A small-molecule ligand and the protein it binds are described below.
Small molecule (SMILES): CNC(=S)c1cccnc1

Sequence of chain 1.B:
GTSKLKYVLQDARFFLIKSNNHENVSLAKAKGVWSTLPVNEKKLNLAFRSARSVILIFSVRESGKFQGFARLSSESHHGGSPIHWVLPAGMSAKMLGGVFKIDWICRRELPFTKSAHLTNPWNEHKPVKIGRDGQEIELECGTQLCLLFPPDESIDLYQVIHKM

Binding-site contacts:
Ligand atom C07 contacts residue THR53 of chain 1.B at 4.1 Å.
Ligand atom N06 contacts residue ASP150 of chain 1.B at 3.4 Å (salt-bridge).
Ligand atom C03 contacts residue TRP51 of chain 1.B at 4.2 Å (hydrophobic).
Ligand atom N06 contacts residue THR53 of chain 1.B at 3.4 Å (h-bond).
Ligand atom C07 contacts residue LEU113 of chain 1.B at 4.4 Å (hydrophobic).
Ligand atom N02 contacts residue TRP51 of chain 1.B at 3.8 Å.
Ligand atom N02 contacts residue SER52 of chain 1.B at 2.8 Å (h-bond).
Ligand atom C09 contacts residue LEU113 of chain 1.B at 3.8 Å (hydrophobic).
Ligand atom N06 contacts residue LEU54 of chain 1.B at 3.9 Å.
Ligand atom C09 contacts residue PRO105 of chain 1.B at 4.2 Å (hydrophobic).
Ligand atom C07 contacts residue LEU54 of chain 1.B at 3.7 Å (hydrophobic).
Ligand atom C05 contacts residue ASP150 of chain 1.B at 4.4 Å.
Ligand atom C01 contacts residue TRP51 of chain 1.B at 3.8 Å (hydrophobic).
Ligand atom C01 contacts residue TRP102 of chain 1.B at 3.3 Å (hydrophobic).
Ligand atom C08 contacts residue LEU54 of chain 1.B at 4.0 Å (hydrophobic).
Ligand atom C01 contacts residue LEU113 of chain 1.B at 4.3 Å (hydrophobic).
Ligand atom C09 contacts residue MET108 of chain 1.B at 3.8 Å (hydrophobic).
Ligand atom C05 contacts residue LEU113 of chain 1.B at 4.0 Å (hydrophobic).
Ligand atom C04 contacts residue LEU113 of chain 1.B at 3.7 Å (hydrophobic).
Ligand atom C05 contacts residue TRP51 of chain 1.B at 3.9 Å (hydrophobic).
Ligand atom C08 contacts residue MET108 of chain 1.B at 3.9 Å (hydrophobic).
Ligand atom C05 contacts residue SER52 of chain 1.B at 3.2 Å.
Ligand atom C04 contacts residue SER52 of chain 1.B at 3.9 Å.
Ligand atom C05 contacts residue THR53 of chain 1.B at 3.8 Å.
Ligand atom N06 contacts residue LEU113 of chain 1.B at 4.3 Å.
Ligand atom N06 contacts residue SER52 of chain 1.B at 4.0 Å.
Ligand atom S10 contacts residue ASN41 of chain 1.B at 3.3 Å (h-bond).
Ligand atom S10 contacts residue VAL103 of chain 1.B at 4.5 Å.
Ligand atom C01 contacts residue SER52 of chain 1.B at 3.6 Å.
Ligand atom C08 contacts residue LEU113 of chain 1.B at 4.2 Å (hydrophobic).
Ligand atom N02 contacts residue LEU113 of chain 1.B at 3.8 Å.
Ligand atom C07 contacts residue ASP150 of chain 1.B at 3.4 Å.
Ligand atom C04 contacts residue TRP51 of chain 1.B at 4.5 Å (hydrophobic).
Ligand atom S10 contacts residue PRO105 of chain 1.B at 4.0 Å.
Ligand atom C03 contacts residue SER52 of chain 1.B at 3.8 Å.
Ligand atom C03 contacts residue LEU113 of chain 1.B at 4.0 Å (hydrophobic).